Binding-site contacts:
Ligand atom C1 contacts residue ASN278 of chain 1.A at 1.4 Å.
Ligand atom N2 contacts residue ASN278 of chain 1.A at 2.9 Å (h-bond).
Ligand atom C7 contacts residue ASN278 of chain 1.A at 4.1 Å.
Ligand atom C2 contacts residue ASN278 of chain 1.A at 2.5 Å.
Ligand atom C5 contacts residue ASN278 of chain 1.A at 3.6 Å.
Ligand atom C3 contacts residue GLY48 of chain 1.A at 4.4 Å.
Ligand atom O5 contacts residue ASN278 of chain 1.A at 2.4 Å (h-bond).
Ligand atom O6 contacts residue THR280 of chain 1.A at 3.0 Å.
Ligand atom N2 contacts residue GLY48 of chain 1.A at 3.7 Å.
Ligand atom O5 contacts residue THR280 of chain 1.A at 4.3 Å.
Ligand atom C5 contacts residue THR280 of chain 1.A at 3.8 Å.
Ligand atom C3 contacts residue ARG47 of chain 1.A at 4.1 Å.
Ligand atom N2 contacts residue ARG47 of chain 1.A at 4.5 Å.
Ligand atom C7 contacts residue GLY48 of chain 1.A at 4.2 Å.
Ligand atom C6 contacts residue THR280 of chain 1.A at 3.4 Å.
Ligand atom C8 contacts residue GLY48 of chain 1.A at 3.7 Å.
Ligand atom C2 contacts residue GLY48 of chain 1.A at 4.5 Å.
Ligand atom C1 contacts residue GLY48 of chain 1.A at 4.3 Å.
Ligand atom C3 contacts residue ASN278 of chain 1.A at 3.8 Å.
Ligand atom C4 contacts residue ASN278 of chain 1.A at 4.3 Å.

Sequence of chain 1.A:
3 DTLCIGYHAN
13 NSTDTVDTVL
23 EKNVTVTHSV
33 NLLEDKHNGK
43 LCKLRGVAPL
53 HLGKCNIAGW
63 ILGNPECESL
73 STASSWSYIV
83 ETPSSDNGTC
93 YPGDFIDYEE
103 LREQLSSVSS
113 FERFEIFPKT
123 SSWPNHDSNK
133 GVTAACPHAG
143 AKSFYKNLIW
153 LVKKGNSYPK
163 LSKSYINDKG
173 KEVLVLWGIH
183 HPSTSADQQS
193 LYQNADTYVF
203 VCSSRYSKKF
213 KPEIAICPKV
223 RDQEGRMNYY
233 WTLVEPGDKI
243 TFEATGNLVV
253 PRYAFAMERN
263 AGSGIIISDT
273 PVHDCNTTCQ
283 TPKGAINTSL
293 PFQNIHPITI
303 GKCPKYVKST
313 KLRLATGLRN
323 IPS

The protein below binds the small molecule below.
Small molecule (SMILES): CC(=O)N[C@@H]1[C@@H](O)[C@H](O)[C@@H](CO)O[C@H]1O